Binding-site contacts:
Ligand atom C2 contacts residue LEU270 of chain 1.A at 4.4 Å (hydrophobic).
Ligand atom C6 contacts residue TYR49 of chain 1.A at 4.5 Å (hydrophobic).
Ligand atom O1 contacts residue SER274 of chain 1.A at 3.7 Å.
Ligand atom C2 contacts residue LEU271 of chain 1.A at 4.4 Å (hydrophobic).
Ligand atom C5 contacts residue LEU53 of chain 1.A at 4.3 Å (hydrophobic).
Ligand atom C11 contacts residue LEU53 of chain 1.A at 4.0 Å (hydrophobic).
Ligand atom C12 contacts residue LEU221 of chain 1.A at 4.5 Å (hydrophobic).
Ligand atom C12 contacts residue LEU53 of chain 1.A at 3.7 Å (hydrophobic).
Ligand atom C11 contacts residue LEU221 of chain 1.A at 4.4 Å (hydrophobic).
Ligand atom C4 contacts residue PRO277 of chain 1.A at 4.2 Å (hydrophobic).
Ligand atom C19 contacts residue LEU271 of chain 1.A at 4.4 Å (hydrophobic).
Ligand atom C3 contacts residue TYR49 of chain 1.A at 4.1 Å (hydrophobic).
Ligand atom C8 contacts residue LEU53 of chain 1.A at 4.2 Å (hydrophobic).
Ligand atom C26 contacts residue PHE199 of chain 1.A at 4.2 Å (hydrophobic).
Ligand atom C19 contacts residue LEU313 of chain 1.A at 4.3 Å (hydrophobic).
Ligand atom C10 contacts residue LEU53 of chain 1.A at 4.3 Å (hydrophobic).
Ligand atom C16 contacts residue ILE57 of chain 1.A at 3.7 Å (hydrophobic).
Ligand atom C6 contacts residue LEU53 of chain 1.A at 4.1 Å (hydrophobic).
Ligand atom C7 contacts residue LEU53 of chain 1.A at 3.8 Å (hydrophobic).
Ligand atom O1 contacts residue PHE280 of chain 1.A at 3.7 Å.
Ligand atom C17 contacts residue ILE57 of chain 1.A at 4.5 Å (hydrophobic).
Ligand atom C4 contacts residue LEU313 of chain 1.A at 4.1 Å (hydrophobic).
Ligand atom C9 contacts residue LEU53 of chain 1.A at 3.7 Å (hydrophobic).
Ligand atom C4 contacts residue TYR49 of chain 1.A at 4.5 Å (hydrophobic).
Ligand atom C14 contacts residue LEU53 of chain 1.A at 4.2 Å (hydrophobic).
Ligand atom C1 contacts residue LEU53 of chain 1.A at 4.2 Å (hydrophobic).
Ligand atom C21 contacts residue PHE203 of chain 1.A at 3.5 Å (hydrophobic).
Ligand atom O1 contacts residue GLY275 of chain 1.A at 4.3 Å.

This small molecule binds to this protein.
Small molecule (SMILES): CC(C)CCC[C@@H](C)[C@H]1CC[C@H]2[C@@H]3CC=C4C[C@@H](O)CC[C@]4(C)[C@H]3CC[C@]12C

Sequence of chain 1.A:
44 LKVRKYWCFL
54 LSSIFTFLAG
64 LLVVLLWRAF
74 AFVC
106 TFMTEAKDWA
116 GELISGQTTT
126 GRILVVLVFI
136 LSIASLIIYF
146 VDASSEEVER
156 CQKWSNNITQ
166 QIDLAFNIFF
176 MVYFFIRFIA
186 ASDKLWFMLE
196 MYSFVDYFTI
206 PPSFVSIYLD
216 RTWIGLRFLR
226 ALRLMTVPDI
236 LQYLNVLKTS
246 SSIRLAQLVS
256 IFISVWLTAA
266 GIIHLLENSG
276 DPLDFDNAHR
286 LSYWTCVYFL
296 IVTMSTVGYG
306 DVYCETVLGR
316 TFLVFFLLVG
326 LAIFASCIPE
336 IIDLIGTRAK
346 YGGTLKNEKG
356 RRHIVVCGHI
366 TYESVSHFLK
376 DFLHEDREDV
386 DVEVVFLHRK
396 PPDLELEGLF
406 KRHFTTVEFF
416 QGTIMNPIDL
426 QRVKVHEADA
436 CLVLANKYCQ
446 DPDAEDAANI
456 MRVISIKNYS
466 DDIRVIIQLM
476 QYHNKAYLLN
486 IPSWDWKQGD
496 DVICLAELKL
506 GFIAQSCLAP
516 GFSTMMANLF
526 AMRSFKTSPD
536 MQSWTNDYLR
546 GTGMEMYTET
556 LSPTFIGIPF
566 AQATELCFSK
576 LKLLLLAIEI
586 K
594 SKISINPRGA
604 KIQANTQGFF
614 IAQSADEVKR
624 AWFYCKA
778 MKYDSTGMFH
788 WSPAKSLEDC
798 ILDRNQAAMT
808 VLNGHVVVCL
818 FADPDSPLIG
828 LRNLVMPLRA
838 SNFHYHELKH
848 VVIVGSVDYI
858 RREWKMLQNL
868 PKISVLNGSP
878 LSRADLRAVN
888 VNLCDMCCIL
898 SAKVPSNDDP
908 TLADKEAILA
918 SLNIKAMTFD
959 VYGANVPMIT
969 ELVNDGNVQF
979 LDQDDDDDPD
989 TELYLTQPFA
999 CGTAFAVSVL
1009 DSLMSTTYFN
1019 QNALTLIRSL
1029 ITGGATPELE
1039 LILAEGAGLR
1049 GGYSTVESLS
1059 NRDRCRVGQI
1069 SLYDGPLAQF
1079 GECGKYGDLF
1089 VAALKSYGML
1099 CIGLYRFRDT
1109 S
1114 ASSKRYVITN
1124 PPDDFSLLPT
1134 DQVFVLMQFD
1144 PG